Binding-site contacts:
Ligand atom C3 contacts residue LEU330 of chain 1.A at 3.9 Å (hydrophobic).
Ligand atom C8 contacts residue VAL331 of chain 1.A at 3.8 Å (hydrophobic).
Ligand atom O5 contacts residue PRO329 of chain 1.A at 3.7 Å.
Ligand atom C6 contacts residue PRO329 of chain 1.A at 4.3 Å (hydrophobic).
Ligand atom C2 contacts residue ASN323 of chain 1.A at 2.4 Å.
Ligand atom C7 contacts residue ASN323 of chain 1.A at 3.5 Å.
Ligand atom N2 contacts residue ASN323 of chain 1.A at 2.9 Å (h-bond).
Ligand atom C5 contacts residue ASN323 of chain 1.A at 3.7 Å.
Ligand atom C7 contacts residue VAL331 of chain 1.A at 4.5 Å (hydrophobic).
Ligand atom C7 contacts residue PHE333 of chain 1.A at 4.5 Å (hydrophobic).
Ligand atom C2 contacts residue LEU330 of chain 1.A at 3.6 Å (hydrophobic).
Ligand atom O5 contacts residue ASN323 of chain 1.A at 2.4 Å (h-bond).
Ligand atom C4 contacts residue ASN323 of chain 1.A at 4.2 Å.
Ligand atom C8 contacts residue PHE333 of chain 1.A at 3.7 Å (hydrophobic).
Ligand atom C7 contacts residue LEU330 of chain 1.A at 4.1 Å (hydrophobic).
Ligand atom C3 contacts residue ASN323 of chain 1.A at 3.8 Å.
Ligand atom N2 contacts residue LEU330 of chain 1.A at 3.1 Å (h-bond).
Ligand atom C8 contacts residue LEU330 of chain 1.A at 4.3 Å (hydrophobic).
Ligand atom C1 contacts residue PRO329 of chain 1.A at 4.0 Å (hydrophobic).
Ligand atom C1 contacts residue ASN323 of chain 1.A at 1.4 Å.
Ligand atom C5 contacts residue PRO329 of chain 1.A at 4.1 Å (hydrophobic).
Ligand atom O7 contacts residue ASN323 of chain 1.A at 3.6 Å.
Ligand atom N2 contacts residue VAL331 of chain 1.A at 4.2 Å.
Ligand atom C1 contacts residue LEU330 of chain 1.A at 3.3 Å (hydrophobic).

Sequence of chain 1.A:
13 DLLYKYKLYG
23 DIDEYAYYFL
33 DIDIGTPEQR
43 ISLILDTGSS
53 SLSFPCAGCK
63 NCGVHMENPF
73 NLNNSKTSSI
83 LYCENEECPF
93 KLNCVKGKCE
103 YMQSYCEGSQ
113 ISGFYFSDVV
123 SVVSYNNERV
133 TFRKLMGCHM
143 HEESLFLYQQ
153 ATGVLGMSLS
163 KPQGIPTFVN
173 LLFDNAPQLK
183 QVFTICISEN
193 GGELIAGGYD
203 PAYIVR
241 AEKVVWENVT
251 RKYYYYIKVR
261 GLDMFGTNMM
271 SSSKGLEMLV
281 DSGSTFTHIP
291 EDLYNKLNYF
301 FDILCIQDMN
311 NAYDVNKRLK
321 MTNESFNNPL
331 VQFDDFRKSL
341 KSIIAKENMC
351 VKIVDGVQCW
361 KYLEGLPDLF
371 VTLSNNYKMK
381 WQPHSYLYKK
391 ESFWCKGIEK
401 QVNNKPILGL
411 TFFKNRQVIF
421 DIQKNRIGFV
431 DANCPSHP

The small molecule below binds the protein below.
Small molecule (SMILES): CC(=O)N[C@H]1[C@H](O[C@H]2[C@H](O)[C@@H](NC(C)=O)CO[C@@H]2CO)O[C@H](CO)[C@@H](O)[C@@H]1O